Sequence of chain 1.B:
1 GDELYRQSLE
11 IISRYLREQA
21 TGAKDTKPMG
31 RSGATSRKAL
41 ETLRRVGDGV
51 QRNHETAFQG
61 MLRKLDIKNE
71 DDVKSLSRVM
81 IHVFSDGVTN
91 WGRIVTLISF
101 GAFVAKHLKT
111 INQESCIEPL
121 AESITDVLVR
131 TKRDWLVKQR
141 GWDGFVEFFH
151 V

The small molecule below binds the protein below.
Small molecule (SMILES): Cc1cc(OCCCc2c(C(=O)O)[nH]c3cc(Cl)ccc23)cc(C)c1Cl

Binding-site contacts:
Ligand atom CAL contacts residue PHE84 of chain 1.B at 3.4 Å (hydrophobic).
Ligand atom CAB contacts residue GLY101 of chain 1.B at 3.9 Å.
Ligand atom OAC contacts residue VAL83 of chain 1.B at 3.9 Å.
Ligand atom OAD contacts residue ARG93 of chain 1.B at 3.3 Å.
Ligand atom CAJ contacts residue LEU97 of chain 1.B at 3.6 Å (hydrophobic).
Ligand atom CAM contacts residue VAL83 of chain 1.B at 3.5 Å (hydrophobic).
Ligand atom CAV contacts residue MET80 of chain 1.B at 3.4 Å (hydrophobic).
Ligand atom CAK contacts residue PGE1 of chain 1.J at 3.9 Å.
Ligand atom CAV contacts residue PHE100 of chain 1.B at 3.6 Å (hydrophobic).
Ligand atom CAB contacts residue MET80 of chain 1.B at 4.0 Å (hydrophobic).
Ligand atom CAR contacts residue PHE100 of chain 1.B at 3.9 Å (hydrophobic).
Ligand atom CL1 contacts residue LEU76 of chain 1.B at 3.7 Å.
Ligand atom CAS contacts residue PHE100 of chain 1.B at 3.5 Å (hydrophobic).
Ligand atom CAJ contacts residue MET80 of chain 1.B at 3.8 Å (hydrophobic).
Ligand atom CAG contacts residue PHE100 of chain 1.B at 3.9 Å (hydrophobic).
Ligand atom CAZ contacts residue VAL83 of chain 1.B at 3.8 Å (hydrophobic).
Ligand atom CAJ contacts residue PHE100 of chain 1.B at 3.6 Å (hydrophobic).
Ligand atom CAW contacts residue VAL83 of chain 1.B at 3.5 Å (hydrophobic).
Ligand atom OAC contacts residue ARG93 of chain 1.B at 2.6 Å (salt-bridge).
Ligand atom CAI contacts residue MET80 of chain 1.B at 3.8 Å (hydrophobic).
Ligand atom CAL contacts residue VAL83 of chain 1.B at 3.8 Å (hydrophobic).
Ligand atom CAN contacts residue LEU97 of chain 1.B at 3.8 Å (hydrophobic).
Ligand atom CAA contacts residue VAL79 of chain 1.B at 3.8 Å (hydrophobic).
Ligand atom CL1 contacts residue LEU65 of chain 1.B at 4.0 Å.
Ligand atom NAO contacts residue VAL83 of chain 1.B at 3.6 Å.
Ligand atom CL2 contacts residue ALA57 of chain 1.B at 3.5 Å.
Ligand atom OAP contacts residue LEU97 of chain 1.B at 3.6 Å.
Ligand atom CAY contacts residue VAL83 of chain 1.B at 3.8 Å (hydrophobic).
Ligand atom CL2 contacts residue MET61 of chain 1.B at 3.7 Å.
Ligand atom CAU contacts residue MET80 of chain 1.B at 3.9 Å (hydrophobic).
Ligand atom CAX contacts residue VAL83 of chain 1.B at 3.6 Å (hydrophobic).
Ligand atom CAR contacts residue MET80 of chain 1.B at 3.6 Å (hydrophobic).
Ligand atom CAG contacts residue PHE58 of chain 1.B at 3.8 Å (hydrophobic).
Ligand atom CL2 contacts residue PHE58 of chain 1.B at 3.7 Å.
Ligand atom CAS contacts residue MET80 of chain 1.B at 3.6 Å (hydrophobic).
Ligand atom CAU contacts residue PHE100 of chain 1.B at 3.9 Å (hydrophobic).
Ligand atom CAL contacts residue LEU97 of chain 1.B at 3.9 Å (hydrophobic).
Ligand atom CAQ contacts residue ARG93 of chain 1.B at 3.4 Å.
Ligand atom CAN contacts residue ARG93 of chain 1.B at 3.9 Å.
Ligand atom CAB contacts residue ILE124 of chain 1.B at 3.9 Å (hydrophobic).